A small-molecule ligand and the protein it binds are described below.
Small molecule (SMILES): O=CC=CC=O

Binding-site contacts:
Ligand atom C1 contacts residue LYS82 of chain 1.B at 3.4 Å.
Ligand atom C1 contacts residue LYS82 of chain 1.D at 2.0 Å.
Ligand atom C7 contacts residue LYS82 of chain 1.B at 1.4 Å.
Ligand atom O3 contacts residue LYS82 of chain 1.D at 2.6 Å (salt-bridge).
Ligand atom C5 contacts residue LYS82 of chain 1.D at 3.4 Å.
Ligand atom O3 contacts residue VAL1 of chain 1.D at 4.5 Å.
Ligand atom O8 contacts residue LYS82 of chain 1.D at 4.4 Å.
Ligand atom C5 contacts residue LYS82 of chain 1.B at 2.1 Å.
Ligand atom O8 contacts residue LYS82 of chain 1.B at 2.5 Å (salt-bridge).
Ligand atom C2 contacts residue LYS82 of chain 1.D at 1.5 Å.

Sequence of chain 1.D:
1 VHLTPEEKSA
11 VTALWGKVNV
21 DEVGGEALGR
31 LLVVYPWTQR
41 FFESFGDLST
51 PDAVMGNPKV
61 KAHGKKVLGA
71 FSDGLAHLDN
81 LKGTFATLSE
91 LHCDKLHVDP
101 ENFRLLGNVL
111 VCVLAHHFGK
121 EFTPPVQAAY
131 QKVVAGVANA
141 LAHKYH

Sequence of chain 1.B:
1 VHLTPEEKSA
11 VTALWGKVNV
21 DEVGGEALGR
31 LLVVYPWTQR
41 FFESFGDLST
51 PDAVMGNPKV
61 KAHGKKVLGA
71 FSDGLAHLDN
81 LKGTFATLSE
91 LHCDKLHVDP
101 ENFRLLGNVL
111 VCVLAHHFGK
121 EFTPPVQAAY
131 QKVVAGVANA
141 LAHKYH